This small molecule binds to this protein.
Small molecule (SMILES): COCCOCCOCCOc1ccc(C(C)(C)CC(C)(C)C)cc1

Sequence of chain 1.B:
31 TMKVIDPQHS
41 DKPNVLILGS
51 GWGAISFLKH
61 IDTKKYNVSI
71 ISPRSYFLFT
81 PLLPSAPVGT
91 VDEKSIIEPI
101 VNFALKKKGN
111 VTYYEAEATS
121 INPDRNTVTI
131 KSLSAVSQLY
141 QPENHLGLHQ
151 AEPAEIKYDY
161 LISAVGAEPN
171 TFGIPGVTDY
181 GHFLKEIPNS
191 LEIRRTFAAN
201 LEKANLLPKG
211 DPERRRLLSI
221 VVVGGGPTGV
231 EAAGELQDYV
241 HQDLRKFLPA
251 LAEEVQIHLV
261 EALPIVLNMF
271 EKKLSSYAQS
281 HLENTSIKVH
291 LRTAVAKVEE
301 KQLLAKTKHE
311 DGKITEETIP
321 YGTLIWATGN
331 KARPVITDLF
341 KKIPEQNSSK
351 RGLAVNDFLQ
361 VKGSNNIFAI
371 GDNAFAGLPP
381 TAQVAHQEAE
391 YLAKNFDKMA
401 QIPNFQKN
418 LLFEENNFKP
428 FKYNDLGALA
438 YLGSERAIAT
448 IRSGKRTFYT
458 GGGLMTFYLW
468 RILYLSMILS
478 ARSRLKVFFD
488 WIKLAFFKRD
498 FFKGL

Binding-site contacts:
Ligand atom C16 contacts residue ARG468 of chain 1.B at 4.3 Å.
Ligand atom O18 contacts residue ALA492 of chain 1.B at 4.0 Å.
Ligand atom C11 contacts residue ALA492 of chain 1.B at 4.3 Å (hydrophobic).
Ligand atom C17 contacts residue ALA492 of chain 1.B at 4.1 Å (hydrophobic).
Ligand atom C7 contacts residue ARG468 of chain 1.B at 3.7 Å.
Ligand atom O15 contacts residue ALA492 of chain 1.B at 3.8 Å.
Ligand atom C4 contacts residue ILE469 of chain 1.B at 3.6 Å (hydrophobic).
Ligand atom C11 contacts residue ILE489 of chain 1.B at 4.4 Å (hydrophobic).
Ligand atom C11 contacts residue TRP488 of chain 1.B at 3.7 Å (hydrophobic).
Ligand atom C10 contacts residue ILE489 of chain 1.B at 4.2 Å (hydrophobic).
Ligand atom C3 contacts residue ARG468 of chain 1.B at 3.9 Å.
Ligand atom C6 contacts residue TRP488 of chain 1.B at 4.3 Å (hydrophobic).
Ligand atom C8 contacts residue ILE489 of chain 1.B at 4.2 Å (hydrophobic).
Ligand atom C11 contacts residue ARG468 of chain 1.B at 4.1 Å.
Ligand atom C10 contacts residue TRP488 of chain 1.B at 3.9 Å (hydrophobic).
Ligand atom C5 contacts residue PHE485 of chain 1.B at 4.3 Å (hydrophobic).
Ligand atom C8 contacts residue PHE485 of chain 1.B at 3.1 Å (hydrophobic).
Ligand atom C9 contacts residue ARG468 of chain 1.B at 3.8 Å.
Ligand atom C6 contacts residue PHE485 of chain 1.B at 4.3 Å (hydrophobic).
Ligand atom C2 contacts residue ILE469 of chain 1.B at 3.9 Å (hydrophobic).
Ligand atom C12 contacts residue ARG468 of chain 1.B at 3.9 Å.
Ligand atom C4 contacts residue LEU472 of chain 1.B at 4.1 Å (hydrophobic).
Ligand atom C8 contacts residue TRP488 of chain 1.B at 4.2 Å (hydrophobic).
Ligand atom C13 contacts residue ARG468 of chain 1.B at 3.5 Å.
Ligand atom C4 contacts residue ARG468 of chain 1.B at 4.0 Å.
Ligand atom C16 contacts residue ALA492 of chain 1.B at 4.2 Å (hydrophobic).
Ligand atom C1 contacts residue ILE469 of chain 1.B at 4.4 Å (hydrophobic).
Ligand atom C10 contacts residue ARG468 of chain 1.B at 4.1 Å.
Ligand atom C14 contacts residue ARG468 of chain 1.B at 3.5 Å.
Ligand atom C7 contacts residue TRP488 of chain 1.B at 3.0 Å (hydrophobic).